Sequence of chain 41.B:
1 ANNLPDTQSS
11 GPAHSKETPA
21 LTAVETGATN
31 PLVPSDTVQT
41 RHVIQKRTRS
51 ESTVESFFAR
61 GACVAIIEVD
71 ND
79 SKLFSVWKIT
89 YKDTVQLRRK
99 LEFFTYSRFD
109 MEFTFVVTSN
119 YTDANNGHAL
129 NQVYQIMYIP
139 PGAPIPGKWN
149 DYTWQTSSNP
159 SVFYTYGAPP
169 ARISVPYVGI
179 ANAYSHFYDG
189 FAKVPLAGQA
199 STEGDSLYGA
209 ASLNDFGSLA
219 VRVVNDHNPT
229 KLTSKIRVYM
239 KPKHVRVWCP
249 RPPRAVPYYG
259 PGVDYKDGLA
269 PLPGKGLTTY

Binding-site contacts:
Ligand atom C3 contacts residue MET109 of chain 41.B at 3.7 Å (hydrophobic).
Ligand atom C2 contacts residue PHE214 of chain 41.B at 3.6 Å (hydrophobic).
Ligand atom CL2 contacts residue ALA24 of chain 45.E at 3.5 Å.
Ligand atom C16 contacts residue TYR136 of chain 41.B at 3.8 Å (hydrophobic).
Ligand atom C13 contacts residue PHE111 of chain 41.B at 3.7 Å (hydrophobic).
Ligand atom C10 contacts residue TYR136 of chain 41.B at 3.5 Å (hydrophobic).
Ligand atom C20 contacts residue LEU217 of chain 41.B at 3.8 Å (hydrophobic).
Ligand atom C21 contacts residue HIS184 of chain 41.B at 3.6 Å.
Ligand atom O1 contacts residue PHE214 of chain 41.B at 3.8 Å.
Ligand atom C20 contacts residue ILE171 of chain 41.B at 3.8 Å (hydrophobic).
Ligand atom C4 contacts residue MET109 of chain 41.B at 3.8 Å (hydrophobic).
Ligand atom C13 contacts residue MET109 of chain 41.B at 3.4 Å (hydrophobic).
Ligand atom O2 contacts residue VAL173 of chain 41.B at 3.4 Å.
Ligand atom C9 contacts residue PHE214 of chain 41.B at 3.7 Å (hydrophobic).
Ligand atom O3 contacts residue TYR89 of chain 41.B at 3.6 Å.
Ligand atom C8 contacts residue MET109 of chain 41.B at 3.4 Å (hydrophobic).
Ligand atom C1 contacts residue TYR182 of chain 41.B at 3.8 Å (hydrophobic).
Ligand atom O1 contacts residue ILE87 of chain 41.B at 3.7 Å.
Ligand atom C9 contacts residue VAL176 of chain 41.B at 3.6 Å (hydrophobic).
Ligand atom O1 contacts residue MET109 of chain 41.B at 3.7 Å.
Ligand atom C16 contacts residue ALA24 of chain 45.E at 3.8 Å (hydrophobic).
Ligand atom CL2 contacts residue ILE25 of chain 45.E at 3.4 Å.
Ligand atom CL3 contacts residue LEU217 of chain 41.B at 3.8 Å.
Ligand atom C11 contacts residue ILE87 of chain 41.B at 3.8 Å (hydrophobic).
Ligand atom C5 contacts residue TYR89 of chain 41.B at 3.5 Å (hydrophobic).
Ligand atom C17 contacts residue ALA24 of chain 45.E at 3.7 Å (hydrophobic).
Ligand atom C14 contacts residue TYR136 of chain 41.B at 3.5 Å (hydrophobic).
Ligand atom C13 contacts residue ILE87 of chain 41.B at 3.7 Å (hydrophobic).
Ligand atom C17 contacts residue TYR136 of chain 41.B at 3.7 Å (hydrophobic).
Ligand atom C12 contacts residue ILE87 of chain 41.B at 3.8 Å (hydrophobic).
Ligand atom C12 contacts residue PHE111 of chain 41.B at 3.8 Å (hydrophobic).
Ligand atom C7 contacts residue MET109 of chain 41.B at 3.3 Å (hydrophobic).
Ligand atom C6 contacts residue TYR89 of chain 41.B at 3.7 Å (hydrophobic).
Ligand atom O3 contacts residue PHE107 of chain 41.B at 3.6 Å.
Ligand atom C7 contacts residue PHE214 of chain 41.B at 3.5 Å (hydrophobic).
Ligand atom CL3 contacts residue PHE111 of chain 41.B at 3.8 Å.
Ligand atom C21 contacts residue TYR182 of chain 41.B at 3.8 Å (hydrophobic).
Ligand atom C21 contacts residue SER105 of chain 41.B at 3.8 Å.
Ligand atom CL2 contacts residue TYR136 of chain 41.B at 3.6 Å.
Ligand atom C19 contacts residue LEU217 of chain 41.B at 3.8 Å (hydrophobic).

Sequence of chain 45.E:
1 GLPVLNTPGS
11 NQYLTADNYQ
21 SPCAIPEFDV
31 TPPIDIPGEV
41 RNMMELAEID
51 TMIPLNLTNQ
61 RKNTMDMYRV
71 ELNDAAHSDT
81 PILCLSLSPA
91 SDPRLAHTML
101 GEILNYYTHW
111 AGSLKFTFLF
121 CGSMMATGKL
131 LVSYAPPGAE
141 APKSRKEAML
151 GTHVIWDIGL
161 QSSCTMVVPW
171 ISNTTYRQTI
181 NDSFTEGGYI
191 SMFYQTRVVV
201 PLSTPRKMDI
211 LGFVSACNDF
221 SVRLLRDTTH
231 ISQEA

The small molecule below binds the protein below.
Small molecule (SMILES): COc1ccc(OCc2ccc(COc3c(Cl)cccc3Cl)cc2)c(Cl)c1